Binding-site contacts:
Ligand atom CB contacts residue GLU245 of chain 1.A at 3.9 Å.
Ligand atom CE1 contacts residue LEU75 of chain 1.A at 4.0 Å (hydrophobic).
Ligand atom CA contacts residue GLU245 of chain 1.A at 3.5 Å.
Ligand atom CD1 contacts residue VAL79 of chain 1.A at 3.6 Å (hydrophobic).
Ligand atom CD2 contacts residue GLN78 of chain 1.A at 4.0 Å.
Ligand atom CE1 contacts residue VAL79 of chain 1.A at 3.4 Å (hydrophobic).
Ligand atom CD2 contacts residue ILE61 of chain 1.A at 3.6 Å (hydrophobic).
Ligand atom CD2 contacts residue MET246 of chain 1.A at 3.9 Å (hydrophobic).
Ligand atom O contacts residue LYS65 of chain 1.A at 3.6 Å.
Ligand atom O contacts residue ILE61 of chain 1.A at 3.5 Å.
Ligand atom O contacts residue LYS65 of chain 1.A at 2.7 Å (salt-bridge).
Ligand atom CA contacts residue LYS65 of chain 1.A at 3.6 Å.
Ligand atom CD2 contacts residue VAL79 of chain 1.A at 3.7 Å (hydrophobic).
Ligand atom N contacts residue ILE61 of chain 1.A at 3.9 Å.
Ligand atom CD1 contacts residue ILE61 of chain 1.A at 3.6 Å (hydrophobic).
Ligand atom CD2 contacts residue GLU83 of chain 1.A at 3.7 Å.
Ligand atom N contacts residue GLU245 of chain 1.A at 2.8 Å (salt-bridge).
Ligand atom C contacts residue GLU245 of chain 1.A at 3.6 Å.
Ligand atom CD1 contacts residue LEU82 of chain 1.A at 3.9 Å (hydrophobic).
Ligand atom CA contacts residue GLU245 of chain 1.A at 3.8 Å.
Ligand atom N contacts residue LYS65 of chain 1.A at 3.9 Å.
Ligand atom CD1 contacts residue ASP241 of chain 1.A at 3.6 Å.
Ligand atom C contacts residue LYS65 of chain 1.A at 3.7 Å.
Ligand atom CB contacts residue ILE61 of chain 1.A at 3.7 Å (hydrophobic).
Ligand atom CE contacts residue GLU83 of chain 1.A at 3.4 Å.
Ligand atom CD contacts residue GLU83 of chain 1.A at 3.5 Å.
Ligand atom CB contacts residue LEU75 of chain 1.A at 3.9 Å (hydrophobic).
Ligand atom CA contacts residue ILE61 of chain 1.A at 4.0 Å (hydrophobic).
Ligand atom CD1 contacts residue GLN78 of chain 1.A at 4.1 Å.
Ligand atom CG contacts residue ILE61 of chain 1.A at 3.9 Å (hydrophobic).
Ligand atom ND1 contacts residue VAL79 of chain 1.A at 3.3 Å.
Ligand atom ND1 contacts residue LEU75 of chain 1.A at 3.4 Å.
Ligand atom C contacts residue LYS65 of chain 1.A at 3.1 Å.
Ligand atom CD1 contacts residue LEU242 of chain 1.A at 4.0 Å (hydrophobic).
Ligand atom CD1 contacts residue LEU242 of chain 1.A at 3.5 Å (hydrophobic).
Ligand atom CB contacts residue GLU245 of chain 1.A at 3.6 Å.
Ligand atom CG1 contacts residue GLU245 of chain 1.A at 3.5 Å.
Ligand atom NZ contacts residue GLU83 of chain 1.A at 2.7 Å (salt-bridge).
Ligand atom CD2 contacts residue LEU82 of chain 1.A at 3.7 Å (hydrophobic).
Ligand atom C contacts residue ILE61 of chain 1.A at 3.8 Å (hydrophobic).

Sequence of chain 1.A:
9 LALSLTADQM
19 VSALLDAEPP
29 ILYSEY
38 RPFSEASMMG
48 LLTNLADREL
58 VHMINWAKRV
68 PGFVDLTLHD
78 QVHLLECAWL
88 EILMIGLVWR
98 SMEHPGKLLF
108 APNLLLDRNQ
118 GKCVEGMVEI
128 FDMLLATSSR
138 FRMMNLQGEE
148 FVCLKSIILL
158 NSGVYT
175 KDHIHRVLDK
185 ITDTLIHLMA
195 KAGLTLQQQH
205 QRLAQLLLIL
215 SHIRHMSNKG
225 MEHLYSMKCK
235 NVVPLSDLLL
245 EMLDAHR

A small-molecule ligand and the protein it binds are described below.
Small molecule (SMILES): CC[C@H](C)[C@H](NC(=O)[C@@H](N)CCCCN)C(=O)N[C@@H](CC(C)C)C(=O)N[C@@H](CC1=NC=NC1)C(=O)N[C@@H](CCCN=C(N)N)C(=O)N[C@@H](CC(C)C)C(=O)N[C@@H](CC(C)C)C(=O)N[C@@H](CCC(N)=O)C(=O)N[C@H](C=O)CC(=O)O